A protein and the small-molecule ligand that binds it are described below.
Small molecule (SMILES): CC(=O)N[C@@H]1[C@@H](O)[C@H](O)[C@@H](CO)O[C@H]1O

Sequence of chain 1.G:
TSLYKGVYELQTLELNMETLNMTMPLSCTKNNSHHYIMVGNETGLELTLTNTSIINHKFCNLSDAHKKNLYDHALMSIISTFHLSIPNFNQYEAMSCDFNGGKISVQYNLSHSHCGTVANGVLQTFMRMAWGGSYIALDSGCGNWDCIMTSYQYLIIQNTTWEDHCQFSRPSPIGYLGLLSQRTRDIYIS

Binding-site contacts:
Ligand atom C2 contacts residue ASN89 of chain 1.G at 2.5 Å.
Ligand atom O5 contacts residue LYS88 of chain 1.G at 4.2 Å.
Ligand atom O5 contacts residue ASN89 of chain 1.G at 2.5 Å (h-bond).
Ligand atom C3 contacts residue HIS92 of chain 1.G at 4.0 Å.
Ligand atom O7 contacts residue ASN89 of chain 1.G at 3.0 Å (h-bond).
Ligand atom C8 contacts residue SER91 of chain 1.G at 3.8 Å.
Ligand atom C2 contacts residue HIS92 of chain 1.G at 4.2 Å.
Ligand atom N2 contacts residue HIS92 of chain 1.G at 3.8 Å.
Ligand atom N2 contacts residue ASN89 of chain 1.G at 3.0 Å (h-bond).
Ligand atom C7 contacts residue ASN89 of chain 1.G at 3.2 Å.
Ligand atom C3 contacts residue ASN89 of chain 1.G at 3.9 Å.
Ligand atom C1 contacts residue ASN89 of chain 1.G at 1.5 Å.
Ligand atom C6 contacts residue LYS88 of chain 1.G at 4.3 Å.
Ligand atom C4 contacts residue ASN89 of chain 1.G at 4.3 Å.
Ligand atom C8 contacts residue ASN89 of chain 1.G at 2.9 Å.
Ligand atom C5 contacts residue ASN89 of chain 1.G at 3.8 Å.
Ligand atom C1 contacts residue HIS92 of chain 1.G at 3.8 Å.